Binding-site contacts:
Ligand atom O4 contacts residue GLY78 of chain 5.B at 3.0 Å.
Ligand atom O1A contacts residue GLY78 of chain 5.B at 4.0 Å.
Ligand atom C7 contacts residue TYR72 of chain 5.B at 4.3 Å (hydrophobic).
Ligand atom O3 contacts residue GLY78 of chain 5.B at 3.4 Å.
Ligand atom C6 contacts residue TYR72 of chain 5.B at 4.0 Å (hydrophobic).
Ligand atom C3 contacts residue ARG77 of chain 5.B at 3.9 Å.
Ligand atom C3 contacts residue VAL296 of chain 5.B at 3.5 Å (hydrophobic).
Ligand atom C11 contacts residue ASP85 of chain 5.C at 4.0 Å.
Ligand atom C8 contacts residue ARG77 of chain 5.B at 4.3 Å.
Ligand atom O1B contacts residue TYR72 of chain 5.B at 4.2 Å.
Ligand atom C6 contacts residue ASN93 of chain 5.B at 3.2 Å.
Ligand atom C10 contacts residue TYR72 of chain 5.B at 4.1 Å (hydrophobic).
Ligand atom C1 contacts residue TYR72 of chain 5.B at 4.1 Å (hydrophobic).
Ligand atom O6 contacts residue ASN93 of chain 5.B at 3.2 Å (h-bond).
Ligand atom C4 contacts residue TYR72 of chain 5.B at 4.1 Å (hydrophobic).
Ligand atom O4 contacts residue ILE79 of chain 5.B at 3.6 Å (h-bond).
Ligand atom C4 contacts residue GLY78 of chain 5.B at 3.6 Å.
Ligand atom N5 contacts residue TYR72 of chain 5.B at 3.1 Å (h-bond).
Ligand atom C2 contacts residue GLY78 of chain 5.B at 4.1 Å.
Ligand atom O4 contacts residue HIS298 of chain 5.B at 2.9 Å (h-bond).
Ligand atom O4 contacts residue THR291 of chain 5.B at 3.1 Å.
Ligand atom O1B contacts residue ARG77 of chain 5.B at 3.1 Å (salt-bridge).
Ligand atom C5 contacts residue ASN93 of chain 5.B at 4.3 Å.
Ligand atom O1A contacts residue ARG77 of chain 5.B at 2.9 Å (salt-bridge).
Ligand atom O3 contacts residue VAL296 of chain 5.B at 4.0 Å.
Ligand atom C5 contacts residue TYR72 of chain 5.B at 3.9 Å (hydrophobic).
Ligand atom O4 contacts residue VAL296 of chain 5.B at 4.0 Å.
Ligand atom O1A contacts residue TYR72 of chain 5.B at 3.4 Å.
Ligand atom O8 contacts residue TYR72 of chain 5.B at 3.4 Å (h-bond).
Ligand atom C4 contacts residue ARG77 of chain 5.B at 4.0 Å.
Ligand atom C4 contacts residue HIS298 of chain 5.B at 3.4 Å.
Ligand atom O4 contacts residue ASN80 of chain 5.B at 4.2 Å.
Ligand atom C3 contacts residue GLY78 of chain 5.B at 3.9 Å.
Ligand atom C3 contacts residue GLY78 of chain 5.B at 4.1 Å.
Ligand atom O8 contacts residue ARG77 of chain 5.B at 3.4 Å (salt-bridge).
Ligand atom O1B contacts residue SER89 of chain 5.B at 4.1 Å.
Ligand atom C3 contacts residue HIS298 of chain 5.B at 3.4 Å.
Ligand atom C1 contacts residue ARG77 of chain 5.B at 3.4 Å.
Ligand atom C11 contacts residue TYR72 of chain 5.B at 4.0 Å (hydrophobic).
Ligand atom O1B contacts residue ASN80 of chain 5.B at 4.3 Å.

Sequence of chain 5.B:
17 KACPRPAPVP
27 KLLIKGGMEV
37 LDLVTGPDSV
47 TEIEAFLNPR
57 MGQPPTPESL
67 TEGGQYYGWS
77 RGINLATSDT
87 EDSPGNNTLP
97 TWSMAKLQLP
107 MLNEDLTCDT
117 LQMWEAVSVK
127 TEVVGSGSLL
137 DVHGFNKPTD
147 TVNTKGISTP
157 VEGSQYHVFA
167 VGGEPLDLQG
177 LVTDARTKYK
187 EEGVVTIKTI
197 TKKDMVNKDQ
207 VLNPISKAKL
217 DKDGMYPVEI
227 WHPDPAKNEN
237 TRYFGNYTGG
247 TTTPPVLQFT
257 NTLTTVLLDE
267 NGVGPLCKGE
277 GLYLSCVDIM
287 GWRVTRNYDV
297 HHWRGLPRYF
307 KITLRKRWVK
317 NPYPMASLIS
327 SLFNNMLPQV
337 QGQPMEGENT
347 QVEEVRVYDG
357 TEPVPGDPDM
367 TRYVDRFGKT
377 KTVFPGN

This protein binds this small molecule.
Small molecule (SMILES): CC(=O)N[C@@H]1[C@@H](O[C@@H]2O[C@H](CO)[C@H](O)[C@H](O[C@]3(C(=O)O)C[C@H](O)[C@@H](NC(C)=O)[C@H]([C@H](O)[C@H](O)CO)O3)[C@H]2O)[C@H](O)[C@@H](CO[C@]2(C(=O)O)C[C@H](O)[C@@H](NC(C)=O)[C@H]([C@H](O)[C@H](O)CO)O2)O[C@H]1O

Sequence of chain 5.C:
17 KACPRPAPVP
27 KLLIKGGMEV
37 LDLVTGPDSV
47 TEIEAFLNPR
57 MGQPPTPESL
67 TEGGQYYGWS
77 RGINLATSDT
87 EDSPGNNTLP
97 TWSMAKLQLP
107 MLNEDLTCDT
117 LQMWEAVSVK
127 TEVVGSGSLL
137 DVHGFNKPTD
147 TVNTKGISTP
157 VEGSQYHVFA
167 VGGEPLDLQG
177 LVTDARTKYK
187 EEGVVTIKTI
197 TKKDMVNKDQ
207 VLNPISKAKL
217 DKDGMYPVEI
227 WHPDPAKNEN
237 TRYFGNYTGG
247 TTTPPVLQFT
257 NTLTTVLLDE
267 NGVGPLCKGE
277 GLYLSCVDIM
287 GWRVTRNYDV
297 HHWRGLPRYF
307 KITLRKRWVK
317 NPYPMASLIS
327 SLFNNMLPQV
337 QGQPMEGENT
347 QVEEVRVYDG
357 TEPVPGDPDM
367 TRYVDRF